Sequence of chain 1.A:
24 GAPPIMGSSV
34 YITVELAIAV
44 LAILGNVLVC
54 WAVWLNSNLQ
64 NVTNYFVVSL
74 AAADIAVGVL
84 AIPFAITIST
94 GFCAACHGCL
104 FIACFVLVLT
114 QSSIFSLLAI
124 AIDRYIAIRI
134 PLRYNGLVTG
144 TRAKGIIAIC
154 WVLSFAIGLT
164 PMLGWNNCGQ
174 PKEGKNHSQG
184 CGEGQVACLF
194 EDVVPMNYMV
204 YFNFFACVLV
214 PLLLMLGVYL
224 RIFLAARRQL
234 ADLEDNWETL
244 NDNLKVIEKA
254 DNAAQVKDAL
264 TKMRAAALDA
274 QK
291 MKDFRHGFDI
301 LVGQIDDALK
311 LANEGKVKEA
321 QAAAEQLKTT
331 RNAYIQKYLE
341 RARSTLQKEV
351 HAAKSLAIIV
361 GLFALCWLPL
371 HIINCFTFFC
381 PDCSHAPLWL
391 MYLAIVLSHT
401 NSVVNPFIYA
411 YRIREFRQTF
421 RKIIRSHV

Binding-site contacts:
Ligand atom O1 contacts residue SER384 of chain 1.A at 2.6 Å (h-bond).
Ligand atom C19 contacts residue LEU390 of chain 1.A at 3.6 Å (hydrophobic).
Ligand atom C2 contacts residue SER384 of chain 1.A at 3.1 Å.
Ligand atom C2 contacts residue HIS385 of chain 1.A at 4.4 Å.
Ligand atom C21 contacts residue PRO369 of chain 1.A at 3.6 Å (hydrophobic).
Ligand atom C23 contacts residue PRO369 of chain 1.A at 4.3 Å (hydrophobic).
Ligand atom C2 contacts residue ALA386 of chain 1.A at 4.0 Å (hydrophobic).
Ligand atom C18 contacts residue LEU390 of chain 1.A at 4.0 Å (hydrophobic).
Ligand atom C11 contacts residue ILE373 of chain 1.A at 3.9 Å (hydrophobic).
Ligand atom C21 contacts residue ILE372 of chain 1.A at 4.1 Å (hydrophobic).
Ligand atom C27 contacts residue LEU365 of chain 1.A at 3.8 Å (hydrophobic).
Ligand atom C19 contacts residue ALA386 of chain 1.A at 4.1 Å (hydrophobic).
Ligand atom C12 contacts residue PHE376 of chain 1.A at 4.4 Å (hydrophobic).
Ligand atom C1 contacts residue PHE376 of chain 1.A at 3.8 Å (hydrophobic).
Ligand atom C27 contacts residue PRO369 of chain 1.A at 4.2 Å (hydrophobic).
Ligand atom C11 contacts residue PHE376 of chain 1.A at 4.1 Å (hydrophobic).
Ligand atom C3 contacts residue CYS383 of chain 1.A at 4.2 Å (hydrophobic).
Ligand atom C3 contacts residue SER384 of chain 1.A at 3.4 Å.
Ligand atom C26 contacts residue LEU368 of chain 1.A at 4.1 Å (hydrophobic).
Ligand atom C2 contacts residue PHE376 of chain 1.A at 4.4 Å (hydrophobic).
Ligand atom C9 contacts residue PHE376 of chain 1.A at 4.3 Å (hydrophobic).
Ligand atom C4 contacts residue SER384 of chain 1.A at 4.5 Å.
Ligand atom C25 contacts residue LEU365 of chain 1.A at 4.5 Å (hydrophobic).
Ligand atom C12 contacts residue ILE372 of chain 1.A at 4.0 Å (hydrophobic).
Ligand atom C26 contacts residue PRO369 of chain 1.A at 4.2 Å (hydrophobic).
Ligand atom O1 contacts residue CYS383 of chain 1.A at 3.5 Å.
Ligand atom C12 contacts residue ILE373 of chain 1.A at 3.9 Å (hydrophobic).

A small-molecule ligand and the protein it binds are described below.
Small molecule (SMILES): CC(C)CCC[C@@H](C)[C@H]1CC[C@H]2[C@@H]3CC=C4C[C@@H](O)CC[C@]4(C)[C@H]3CC[C@]12C